This protein binds this small molecule.
Small molecule (SMILES): CC(=O)N[C@@H]1[C@@H](O)[C@H](O)[C@@H](CO)O[C@H]1O

Binding-site contacts:
Ligand atom O7 contacts residue ASN1098 of chain 1.C at 3.4 Å (h-bond).
Ligand atom C8 contacts residue ASN1098 of chain 1.C at 3.7 Å.
Ligand atom C8 contacts residue THR1100 of chain 1.C at 4.3 Å.
Ligand atom C5 contacts residue HIS1101 of chain 1.C at 4.0 Å.
Ligand atom O5 contacts residue HIS1101 of chain 1.C at 3.9 Å.
Ligand atom N2 contacts residue ASN1098 of chain 1.C at 3.3 Å (h-bond).
Ligand atom N2 contacts residue THR1100 of chain 1.C at 3.5 Å (h-bond).
Ligand atom C2 contacts residue ASN1098 of chain 1.C at 3.4 Å.
Ligand atom C1 contacts residue ASN1098 of chain 1.C at 3.1 Å.
Ligand atom C1 contacts residue THR1100 of chain 1.C at 4.0 Å.
Ligand atom C2 contacts residue HIS1101 of chain 1.C at 4.4 Å.
Ligand atom O6 contacts residue PHE1103 of chain 1.C at 4.4 Å.
Ligand atom O5 contacts residue PHE1103 of chain 1.C at 4.2 Å.
Ligand atom C1 contacts residue HIS1101 of chain 1.C at 3.4 Å.
Ligand atom C7 contacts residue ASN1098 of chain 1.C at 3.4 Å.
Ligand atom C7 contacts residue THR1100 of chain 1.C at 4.4 Å.
Ligand atom C2 contacts residue THR1100 of chain 1.C at 4.3 Å.
Ligand atom O5 contacts residue ASN1098 of chain 1.C at 4.0 Å.

Sequence of chain 1.C:
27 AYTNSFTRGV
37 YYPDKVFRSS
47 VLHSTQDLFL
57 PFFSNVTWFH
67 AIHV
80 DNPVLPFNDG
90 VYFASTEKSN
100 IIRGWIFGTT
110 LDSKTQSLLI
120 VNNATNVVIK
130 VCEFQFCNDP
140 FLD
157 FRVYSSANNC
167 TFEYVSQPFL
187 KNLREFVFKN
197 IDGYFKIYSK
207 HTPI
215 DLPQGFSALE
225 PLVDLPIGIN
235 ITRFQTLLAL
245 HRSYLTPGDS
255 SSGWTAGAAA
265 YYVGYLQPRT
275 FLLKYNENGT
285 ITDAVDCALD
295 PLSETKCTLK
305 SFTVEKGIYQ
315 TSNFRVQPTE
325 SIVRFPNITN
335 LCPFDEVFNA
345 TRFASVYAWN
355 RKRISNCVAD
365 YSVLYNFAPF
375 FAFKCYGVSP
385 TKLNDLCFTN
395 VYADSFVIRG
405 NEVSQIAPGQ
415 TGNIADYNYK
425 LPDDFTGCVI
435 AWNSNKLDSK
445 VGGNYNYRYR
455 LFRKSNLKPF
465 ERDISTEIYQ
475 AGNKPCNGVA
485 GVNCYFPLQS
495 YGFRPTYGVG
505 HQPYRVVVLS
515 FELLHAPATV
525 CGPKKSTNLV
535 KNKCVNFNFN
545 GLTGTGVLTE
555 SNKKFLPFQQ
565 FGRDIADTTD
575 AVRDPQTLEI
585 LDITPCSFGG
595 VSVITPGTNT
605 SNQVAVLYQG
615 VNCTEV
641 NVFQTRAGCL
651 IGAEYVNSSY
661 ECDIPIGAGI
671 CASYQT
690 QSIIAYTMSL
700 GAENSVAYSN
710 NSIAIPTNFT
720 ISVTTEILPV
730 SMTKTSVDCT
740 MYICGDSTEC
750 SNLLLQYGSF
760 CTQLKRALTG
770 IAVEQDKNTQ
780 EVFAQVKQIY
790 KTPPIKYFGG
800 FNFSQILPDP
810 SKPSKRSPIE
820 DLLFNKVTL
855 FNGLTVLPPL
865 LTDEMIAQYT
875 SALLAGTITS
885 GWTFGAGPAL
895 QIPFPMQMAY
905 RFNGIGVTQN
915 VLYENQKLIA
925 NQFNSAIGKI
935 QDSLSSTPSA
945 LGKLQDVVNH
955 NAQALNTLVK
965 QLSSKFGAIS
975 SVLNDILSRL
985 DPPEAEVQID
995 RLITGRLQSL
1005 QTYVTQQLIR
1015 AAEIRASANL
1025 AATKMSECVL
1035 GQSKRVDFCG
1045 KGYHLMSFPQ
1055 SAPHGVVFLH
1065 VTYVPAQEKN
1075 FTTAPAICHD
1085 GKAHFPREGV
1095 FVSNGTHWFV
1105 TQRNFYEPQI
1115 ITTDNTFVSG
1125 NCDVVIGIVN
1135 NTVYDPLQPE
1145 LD